A small-molecule ligand and the protein it binds are described below.
Small molecule (SMILES): CC[C@H](NC(=O)[C@@H](N)CCCN=C(N)N)C(=O)N[C@@H](CCCN=C(N)N)C(=O)N[C@@H](CCCN=C(N)N)C(=O)N[C@@H](CCCN=C(N)N)C(=O)N[C@@H](Cc1cnc[nH]1)C(=O)N1CCC[C@H]1C(=O)N[C@@H](CO)C(=O)NCC=O

Binding-site contacts:
Ligand atom O contacts residue PHE131 of chain 1.A at 3.6 Å.
Ligand atom CD contacts residue GLU172 of chain 1.A at 3.4 Å.
Ligand atom O contacts residue THR205 of chain 1.A at 3.5 Å.
Ligand atom NH1 contacts residue GLU172 of chain 1.A at 2.9 Å (salt-bridge).
Ligand atom CE1 contacts residue ILE241 of chain 1.A at 3.5 Å (hydrophobic).
Ligand atom CB contacts residue THR205 of chain 1.A at 3.6 Å.
Ligand atom CB contacts residue ASP203 of chain 1.A at 3.5 Å.
Ligand atom CD2 contacts residue VAL207 of chain 1.A at 3.6 Å (hydrophobic).
Ligand atom NE contacts residue THR135 of chain 1.A at 2.9 Å (h-bond).
Ligand atom NH2 contacts residue ASP171 of chain 1.A at 2.8 Å (salt-bridge).
Ligand atom CG contacts residue VAL207 of chain 1.A at 3.5 Å (hydrophobic).
Ligand atom NH1 contacts residue ASP171 of chain 1.A at 3.6 Å.
Ligand atom CB contacts residue GLU172 of chain 1.A at 3.5 Å.
Ligand atom NH1 contacts residue ASP235 of chain 1.A at 3.0 Å (salt-bridge).
Ligand atom NE contacts residue PHE131 of chain 1.A at 3.6 Å.
Ligand atom O contacts residue GLU172 of chain 1.A at 3.5 Å (salt-bridge).
Ligand atom NH2 contacts residue ILE134 of chain 1.A at 3.6 Å.
Ligand atom NH2 contacts residue ASP132 of chain 1.A at 3.2 Å (salt-bridge).
Ligand atom NE2 contacts residue GLU244 of chain 1.A at 2.7 Å (salt-bridge).
Ligand atom O contacts residue LYS170 of chain 1.A at 2.6 Å (salt-bridge).
Ligand atom NH1 contacts residue GLY239 of chain 1.A at 3.5 Å (h-bond).
Ligand atom OG contacts residue ASP168 of chain 1.A at 2.8 Å (salt-bridge).
Ligand atom CZ contacts residue ASP171 of chain 1.A at 3.6 Å.
Ligand atom CD2 contacts residue GLU244 of chain 1.A at 3.6 Å.
Ligand atom N contacts residue ASP203 of chain 1.A at 2.9 Å (salt-bridge).
Ligand atom O contacts residue GLY49 of chain 1.A at 3.5 Å.
Ligand atom CG contacts residue ASP240 of chain 1.A at 3.5 Å.
Ligand atom NH2 contacts residue PHE131 of chain 1.A at 2.9 Å (h-bond).
Ligand atom CE1 contacts residue GLU244 of chain 1.A at 3.5 Å.
Ligand atom CG contacts residue PHE131 of chain 1.A at 3.6 Å (hydrophobic).
Ligand atom CA contacts residue ASP240 of chain 1.A at 3.5 Å.
Ligand atom CZ contacts residue PHE131 of chain 1.A at 3.5 Å (hydrophobic).
Ligand atom N contacts residue GLU172 of chain 1.A at 3.0 Å (salt-bridge).
Ligand atom CG contacts residue GLU172 of chain 1.A at 3.4 Å.
Ligand atom CD contacts residue GLY239 of chain 1.A at 3.5 Å.
Ligand atom CB contacts residue ASP240 of chain 1.A at 3.6 Å.
Ligand atom CB contacts residue ASP168 of chain 1.A at 3.4 Å.
Ligand atom NH1 contacts residue ASP240 of chain 1.A at 3.0 Å (salt-bridge).
Ligand atom NH2 contacts residue ASP129 of chain 1.A at 2.7 Å (salt-bridge).
Ligand atom CB contacts residue GLY204 of chain 1.A at 3.6 Å.

Sequence of chain 1.A:
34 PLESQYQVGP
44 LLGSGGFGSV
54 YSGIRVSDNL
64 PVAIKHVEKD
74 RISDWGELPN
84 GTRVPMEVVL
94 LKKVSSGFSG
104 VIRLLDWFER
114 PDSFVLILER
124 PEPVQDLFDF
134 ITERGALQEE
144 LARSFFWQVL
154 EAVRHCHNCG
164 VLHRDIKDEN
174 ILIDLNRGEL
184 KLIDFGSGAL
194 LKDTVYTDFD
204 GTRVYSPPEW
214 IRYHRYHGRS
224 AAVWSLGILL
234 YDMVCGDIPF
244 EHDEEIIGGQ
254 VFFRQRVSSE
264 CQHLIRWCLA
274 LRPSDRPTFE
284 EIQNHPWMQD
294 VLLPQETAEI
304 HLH